This protein binds this small molecule.
Small molecule (SMILES): Nc1ncnc2[nH]cnc12

Sequence of chain 1.B:
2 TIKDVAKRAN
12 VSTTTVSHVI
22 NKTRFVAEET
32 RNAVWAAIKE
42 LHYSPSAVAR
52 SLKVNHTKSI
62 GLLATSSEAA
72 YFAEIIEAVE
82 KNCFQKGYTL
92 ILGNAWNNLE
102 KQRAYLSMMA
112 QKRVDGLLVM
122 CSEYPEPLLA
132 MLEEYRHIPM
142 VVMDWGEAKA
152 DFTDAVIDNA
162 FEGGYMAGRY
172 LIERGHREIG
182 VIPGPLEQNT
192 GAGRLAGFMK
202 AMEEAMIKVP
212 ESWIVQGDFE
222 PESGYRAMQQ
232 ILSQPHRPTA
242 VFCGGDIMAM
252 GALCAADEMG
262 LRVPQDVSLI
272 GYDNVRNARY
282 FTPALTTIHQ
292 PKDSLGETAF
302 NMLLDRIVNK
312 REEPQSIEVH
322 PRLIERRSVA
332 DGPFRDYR

Binding-site contacts:
Ligand atom N7 contacts residue PHE220 of chain 1.B at 3.6 Å.
Ligand atom N1 contacts residue PHE220 of chain 1.B at 3.6 Å.
Ligand atom N7 contacts residue THR191 of chain 1.B at 2.8 Å (h-bond).
Ligand atom C4 contacts residue PHE220 of chain 1.B at 3.9 Å (hydrophobic).
Ligand atom N7 contacts residue ARG195 of chain 1.B at 4.3 Å.
Ligand atom C2 contacts residue TYR72 of chain 1.B at 3.6 Å (hydrophobic).
Ligand atom C8 contacts residue TYR72 of chain 1.B at 3.3 Å (hydrophobic).
Ligand atom C5 contacts residue TYR72 of chain 1.B at 3.8 Å (hydrophobic).
Ligand atom N6 contacts residue GLN189 of chain 1.B at 3.2 Å (h-bond).
Ligand atom C5 contacts residue THR191 of chain 1.B at 4.0 Å.
Ligand atom C6 contacts residue PHE73 of chain 1.B at 3.8 Å (hydrophobic).
Ligand atom N6 contacts residue THR191 of chain 1.B at 4.3 Å.
Ligand atom C6 contacts residue GLN189 of chain 1.B at 4.4 Å.
Ligand atom C6 contacts residue PHE220 of chain 1.B at 3.4 Å (hydrophobic).
Ligand atom N6 contacts residue PHE220 of chain 1.B at 3.5 Å.
Ligand atom N1 contacts residue TYR72 of chain 1.B at 4.3 Å.
Ligand atom C5 contacts residue PHE220 of chain 1.B at 3.7 Å (hydrophobic).
Ligand atom N7 contacts residue TYR72 of chain 1.B at 3.7 Å.
Ligand atom C4 contacts residue TYR72 of chain 1.B at 3.3 Å (hydrophobic).
Ligand atom C8 contacts residue ARG195 of chain 1.B at 3.2 Å.
Ligand atom C2 contacts residue ALA70 of chain 1.B at 4.3 Å (hydrophobic).
Ligand atom N3 contacts residue TYR72 of chain 1.B at 3.1 Å.
Ligand atom N9 contacts residue ASP274 of chain 1.B at 2.7 Å (salt-bridge).
Ligand atom N3 contacts residue PHE220 of chain 1.B at 4.1 Å.
Ligand atom N9 contacts residue TYR72 of chain 1.B at 3.0 Å.
Ligand atom C8 contacts residue ASP274 of chain 1.B at 3.7 Å.
Ligand atom C4 contacts residue ASP274 of chain 1.B at 3.4 Å.
Ligand atom C2 contacts residue PHE220 of chain 1.B at 3.9 Å (hydrophobic).
Ligand atom C8 contacts residue THR191 of chain 1.B at 3.2 Å.
Ligand atom N3 contacts residue ASP274 of chain 1.B at 3.4 Å (salt-bridge).
Ligand atom N9 contacts residue THR191 of chain 1.B at 4.5 Å.
Ligand atom N6 contacts residue SER123 of chain 1.B at 4.3 Å.
Ligand atom C6 contacts residue TYR72 of chain 1.B at 4.2 Å (hydrophobic).
Ligand atom C8 contacts residue PHE220 of chain 1.B at 4.0 Å (hydrophobic).
Ligand atom N9 contacts residue PHE220 of chain 1.B at 4.1 Å.
Ligand atom N9 contacts residue ARG195 of chain 1.B at 3.4 Å (salt-bridge).
Ligand atom N1 contacts residue PHE73 of chain 1.B at 3.7 Å.
Ligand atom N6 contacts residue PHE73 of chain 1.B at 3.4 Å.